Binding-site contacts:
Ligand atom C3 contacts residue GLY217 of chain 1.B at 3.9 Å.
Ligand atom C8 contacts residue PHE101 of chain 1.B at 3.7 Å (hydrophobic).
Ligand atom C15 contacts residue LEU221 of chain 1.B at 3.9 Å (hydrophobic).
Ligand atom C12 contacts residue LEU46 of chain 1.B at 3.9 Å (hydrophobic).
Ligand atom C1 contacts residue HIS220 of chain 1.B at 3.6 Å.
Ligand atom O1 contacts residue MET40 of chain 1.B at 3.5 Å.
Ligand atom C2 contacts residue LEU221 of chain 1.B at 4.0 Å (hydrophobic).
Ligand atom N1 contacts residue ILE121 of chain 1.B at 3.8 Å.
Ligand atom C2 contacts residue GLY217 of chain 1.B at 3.6 Å.
Ligand atom O1 contacts residue HIS220 of chain 1.B at 2.7 Å (h-bond).
Ligand atom C9 contacts residue LEU88 of chain 1.B at 4.0 Å (hydrophobic).
Ligand atom O2 contacts residue ARG91 of chain 1.B at 3.2 Å (salt-bridge).
Ligand atom C14 contacts residue LEU43 of chain 1.B at 4.0 Å (hydrophobic).
Ligand atom C6 contacts residue PHE101 of chain 1.B at 4.0 Å (hydrophobic).
Ligand atom C1 contacts residue LEU221 of chain 1.B at 3.9 Å (hydrophobic).
Ligand atom C2 contacts residue HIS220 of chain 1.B at 3.7 Å.
Ligand atom N1 contacts residue MET85 of chain 1.B at 4.2 Å.
Ligand atom C3 contacts residue MET81 of chain 1.B at 4.0 Å (hydrophobic).
Ligand atom C9 contacts residue PHE101 of chain 1.B at 3.9 Å (hydrophobic).
Ligand atom C15 contacts residue MET40 of chain 1.B at 3.9 Å (hydrophobic).
Ligand atom N1 contacts residue PHE101 of chain 1.B at 4.0 Å.
Ligand atom C5 contacts residue MET81 of chain 1.B at 3.9 Å (hydrophobic).
Ligand atom O1 contacts residue LEU221 of chain 1.B at 3.6 Å.
Ligand atom O2 contacts residue LEU88 of chain 1.B at 4.1 Å.
Ligand atom C7 contacts residue PHE101 of chain 1.B at 3.8 Å (hydrophobic).
Ligand atom C11 contacts residue ARG91 of chain 1.B at 4.1 Å.
Ligand atom C10 contacts residue LEU88 of chain 1.B at 3.8 Å (hydrophobic).
Ligand atom C10 contacts residue MET85 of chain 1.B at 4.1 Å (hydrophobic).
Ligand atom CL1 contacts residue LEU43 of chain 1.B at 2.8 Å.
Ligand atom C13 contacts residue PHE101 of chain 1.B at 4.0 Å (hydrophobic).
Ligand atom CL1 contacts residue ALA47 of chain 1.B at 3.8 Å.
Ligand atom C11 contacts residue LEU84 of chain 1.B at 3.8 Å (hydrophobic).
Ligand atom C9 contacts residue MET85 of chain 1.B at 4.1 Å (hydrophobic).
Ligand atom O1 contacts residue MET224 of chain 1.B at 3.9 Å.
Ligand atom O2 contacts residue LEU84 of chain 1.B at 3.3 Å (h-bond).
Ligand atom C12 contacts residue GLU50 of chain 1.B at 3.1 Å.
Ligand atom C11 contacts residue GLU50 of chain 1.B at 3.2 Å.
Ligand atom C10 contacts residue LEU84 of chain 1.B at 3.6 Å (hydrophobic).
Ligand atom N1 contacts residue LEU125 of chain 1.B at 3.7 Å.
Ligand atom O2 contacts residue GLU50 of chain 1.B at 2.5 Å (salt-bridge).

A small-molecule ligand and the protein it binds are described below.
Small molecule (SMILES): N#C[C@H](Cc1ccc(O)cc1)c1ccc(O)cc1Cl

Sequence of chain 1.B:
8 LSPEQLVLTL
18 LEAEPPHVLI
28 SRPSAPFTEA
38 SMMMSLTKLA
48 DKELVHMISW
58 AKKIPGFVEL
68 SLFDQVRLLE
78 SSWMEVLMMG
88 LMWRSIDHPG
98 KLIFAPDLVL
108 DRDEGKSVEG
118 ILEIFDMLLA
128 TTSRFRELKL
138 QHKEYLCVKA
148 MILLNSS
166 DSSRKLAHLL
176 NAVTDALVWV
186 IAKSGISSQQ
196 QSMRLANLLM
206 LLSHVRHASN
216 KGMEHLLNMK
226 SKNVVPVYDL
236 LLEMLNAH